Sequence of chain 1.A:
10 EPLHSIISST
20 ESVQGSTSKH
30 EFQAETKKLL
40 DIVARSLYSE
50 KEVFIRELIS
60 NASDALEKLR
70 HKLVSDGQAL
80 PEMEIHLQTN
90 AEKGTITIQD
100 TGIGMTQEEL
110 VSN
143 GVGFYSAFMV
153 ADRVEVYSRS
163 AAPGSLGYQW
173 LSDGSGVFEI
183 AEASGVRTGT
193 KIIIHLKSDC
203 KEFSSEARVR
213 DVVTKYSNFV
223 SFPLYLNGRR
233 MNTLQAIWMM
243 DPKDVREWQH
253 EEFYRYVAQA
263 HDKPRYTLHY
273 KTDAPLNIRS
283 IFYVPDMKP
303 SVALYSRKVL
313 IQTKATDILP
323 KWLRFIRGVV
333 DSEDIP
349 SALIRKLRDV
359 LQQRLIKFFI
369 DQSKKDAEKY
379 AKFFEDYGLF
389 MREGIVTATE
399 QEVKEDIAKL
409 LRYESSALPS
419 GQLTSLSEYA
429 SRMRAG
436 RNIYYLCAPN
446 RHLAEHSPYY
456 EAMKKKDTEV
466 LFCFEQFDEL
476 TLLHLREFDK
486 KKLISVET

Binding-site contacts:
Ligand atom O3' contacts residue PHE146 of chain 1.A at 3.4 Å.
Ligand atom S contacts residue PHE146 of chain 1.A at 3.5 Å.
Ligand atom I contacts residue ASN112 of chain 1.A at 4.0 Å.
Ligand atom C6 contacts residue ALA64 of chain 1.A at 4.0 Å (hydrophobic).
Ligand atom C2 contacts residue ILE102 of chain 1.A at 3.4 Å (hydrophobic).
Ligand atom I contacts residue GLY143 of chain 1.A at 3.7 Å.
Ligand atom N6 contacts residue THR192 of chain 1.A at 3.5 Å.
Ligand atom C91 contacts residue MET104 of chain 1.A at 4.0 Å (hydrophobic).
Ligand atom O1' contacts residue TRP172 of chain 1.A at 3.6 Å.
Ligand atom C6' contacts residue MET104 of chain 1.A at 4.0 Å (hydrophobic).
Ligand atom N1 contacts residue ALA64 of chain 1.A at 3.3 Å.
Ligand atom O3' contacts residue VAL158 of chain 1.A at 3.9 Å.
Ligand atom C'2 contacts residue PHE146 of chain 1.A at 3.5 Å (hydrophobic).
Ligand atom N1 contacts residue THR192 of chain 1.A at 3.4 Å (h-bond).
Ligand atom C3' contacts residue PHE146 of chain 1.A at 4.0 Å (hydrophobic).
Ligand atom C2 contacts residue MET104 of chain 1.A at 3.9 Å (hydrophobic).
Ligand atom C2 contacts residue ALA64 of chain 1.A at 3.8 Å (hydrophobic).
Ligand atom S contacts residue ASN60 of chain 1.A at 3.8 Å.
Ligand atom C6' contacts residue PHE146 of chain 1.A at 3.4 Å (hydrophobic).
Ligand atom C97 contacts residue GLU108 of chain 1.A at 3.6 Å.
Ligand atom C6 contacts residue THR192 of chain 1.A at 3.6 Å.
Ligand atom N3 contacts residue MET104 of chain 1.A at 3.4 Å.
Ligand atom C3' contacts residue ASN112 of chain 1.A at 3.5 Å.
Ligand atom C4 contacts residue MET104 of chain 1.A at 3.6 Å (hydrophobic).
Ligand atom S contacts residue GLY143 of chain 1.A at 3.3 Å (h-bond).
Ligand atom C96 contacts residue GLY103 of chain 1.A at 3.6 Å.
Ligand atom C2' contacts residue PHE146 of chain 1.A at 4.0 Å (hydrophobic).
Ligand atom N1 contacts residue ILE102 of chain 1.A at 3.4 Å (h-bond).
Ligand atom C4' contacts residue PHE146 of chain 1.A at 3.7 Å (hydrophobic).
Ligand atom O1' contacts residue PHE146 of chain 1.A at 4.0 Å.
Ligand atom C'2 contacts residue TRP172 of chain 1.A at 3.3 Å (hydrophobic).
Ligand atom N7 contacts residue ASN60 of chain 1.A at 3.9 Å.
Ligand atom C1' contacts residue PHE146 of chain 1.A at 3.6 Å (hydrophobic).
Ligand atom N9 contacts residue MET104 of chain 1.A at 3.7 Å.
Ligand atom C91 contacts residue ASN112 of chain 1.A at 3.8 Å.
Ligand atom C3' contacts residue TYR147 of chain 1.A at 4.0 Å (hydrophobic).
Ligand atom C2 contacts residue GLY103 of chain 1.A at 3.6 Å.
Ligand atom N6 contacts residue ASP99 of chain 1.A at 3.0 Å (salt-bridge).
Ligand atom N3 contacts residue GLY103 of chain 1.A at 4.1 Å.
Ligand atom C5' contacts residue PHE146 of chain 1.A at 3.6 Å (hydrophobic).

A small-molecule ligand and the protein it binds are described below.
Small molecule (SMILES): CC(C)NCCCn1c(Sc2cc3c(cc2I)OCO3)nc2c(N)ncnc21